A protein and the small-molecule ligand that binds it are described below.
Small molecule (SMILES): CC(C)C[C@H](NC(=O)[C@@H](O)[C@@H](O)[C@@H](N)CC(N)=O)[C@@H]1Cc2cccc(O)c2C(=O)O1

Sequence of chain 1.B:
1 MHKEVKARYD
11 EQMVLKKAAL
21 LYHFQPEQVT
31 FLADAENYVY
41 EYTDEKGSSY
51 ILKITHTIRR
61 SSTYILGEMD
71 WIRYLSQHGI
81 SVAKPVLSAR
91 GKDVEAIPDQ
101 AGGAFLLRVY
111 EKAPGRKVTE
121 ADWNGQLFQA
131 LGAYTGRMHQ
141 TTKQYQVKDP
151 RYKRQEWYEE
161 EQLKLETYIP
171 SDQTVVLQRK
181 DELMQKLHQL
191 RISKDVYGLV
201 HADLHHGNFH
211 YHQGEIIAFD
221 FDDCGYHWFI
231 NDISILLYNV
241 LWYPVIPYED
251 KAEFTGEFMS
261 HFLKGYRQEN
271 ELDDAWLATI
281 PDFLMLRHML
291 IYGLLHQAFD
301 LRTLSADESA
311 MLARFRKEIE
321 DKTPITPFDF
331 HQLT

Binding-site contacts:
Ligand atom OAE contacts residue ASP223 of chain 1.B at 3.0 Å.
Ligand atom NAD contacts residue ANP1 of chain 1.J at 3.3 Å (h-bond).
Ligand atom NAC contacts residue ASP223 of chain 1.B at 3.5 Å (salt-bridge).
Ligand atom CAM contacts residue ASN239 of chain 1.B at 3.6 Å.
Ligand atom CBB contacts residue LEU294 of chain 1.B at 3.6 Å (hydrophobic).
Ligand atom CAK contacts residue ASN239 of chain 1.B at 3.4 Å.
Ligand atom CAN contacts residue GLU36 of chain 1.B at 3.7 Å.
Ligand atom CAW contacts residue HIS205 of chain 1.B at 3.8 Å.
Ligand atom CAU contacts residue HIS205 of chain 1.B at 3.3 Å.
Ligand atom CBA contacts residue ASP203 of chain 1.B at 3.2 Å.
Ligand atom CAM contacts residue TYR243 of chain 1.B at 3.7 Å (hydrophobic).
Ligand atom CAX contacts residue HIS205 of chain 1.B at 3.5 Å.
Ligand atom CAV contacts residue HIS205 of chain 1.B at 3.4 Å.
Ligand atom CBB contacts residue GLU36 of chain 1.B at 3.5 Å.
Ligand atom OAH contacts residue GLY207 of chain 1.B at 3.4 Å (h-bond).
Ligand atom NAD contacts residue GLU36 of chain 1.B at 2.6 Å (salt-bridge).
Ligand atom CAZ contacts residue ASP223 of chain 1.B at 3.7 Å.
Ligand atom CAZ contacts residue GLU36 of chain 1.B at 3.4 Å.
Ligand atom NAD contacts residue ASP203 of chain 1.B at 3.6 Å (salt-bridge).
Ligand atom CAK contacts residue HIS206 of chain 1.B at 3.6 Å.
Ligand atom NAC contacts residue GLN162 of chain 1.B at 2.8 Å (h-bond).
Ligand atom CAS contacts residue ASP223 of chain 1.B at 3.4 Å.
Ligand atom OAI contacts residue ASP203 of chain 1.B at 2.6 Å (salt-bridge).
Ligand atom CAK contacts residue TYR243 of chain 1.B at 3.7 Å (hydrophobic).
Ligand atom OAG contacts residue HIS205 of chain 1.B at 3.2 Å.
Ligand atom NAD contacts residue ASP223 of chain 1.B at 2.8 Å (salt-bridge).
Ligand atom OAJ contacts residue ILE291 of chain 1.B at 3.2 Å.
Ligand atom OAF contacts residue TRP242 of chain 1.B at 3.5 Å.
Ligand atom OAF contacts residue ILE291 of chain 1.B at 3.3 Å.
Ligand atom CAA contacts residue TRP242 of chain 1.B at 3.8 Å (hydrophobic).
Ligand atom CAK contacts residue HIS205 of chain 1.B at 3.7 Å.
Ligand atom OAH contacts residue HIS205 of chain 1.B at 3.6 Å.
Ligand atom OAI contacts residue ANP1 of chain 1.J at 3.2 Å (h-bond).
Ligand atom NAQ contacts residue ANP1 of chain 1.J at 3.6 Å (h-bond).
Ligand atom NAC contacts residue GLU160 of chain 1.B at 3.2 Å (salt-bridge).
Ligand atom CAL contacts residue HIS206 of chain 1.B at 3.6 Å.
Ligand atom OAJ contacts residue LEU294 of chain 1.B at 3.6 Å.
Ligand atom CAS contacts residue GLN162 of chain 1.B at 3.5 Å.
Ligand atom CAN contacts residue GLN162 of chain 1.B at 3.3 Å.
Ligand atom OAE contacts residue ARG287 of chain 1.B at 3.7 Å.